This small molecule binds to this protein.
Small molecule (SMILES): C[Se]CC[C@H](N)C(=O)N[C@@H](Cc1ccccc1)C(=O)N[C@@H](CC(N)=O)C(=O)N[C@@H](Cc1ccccc1)C(=O)N[C@H](C=O)CC(C)C

Sequence of chain 3.C:
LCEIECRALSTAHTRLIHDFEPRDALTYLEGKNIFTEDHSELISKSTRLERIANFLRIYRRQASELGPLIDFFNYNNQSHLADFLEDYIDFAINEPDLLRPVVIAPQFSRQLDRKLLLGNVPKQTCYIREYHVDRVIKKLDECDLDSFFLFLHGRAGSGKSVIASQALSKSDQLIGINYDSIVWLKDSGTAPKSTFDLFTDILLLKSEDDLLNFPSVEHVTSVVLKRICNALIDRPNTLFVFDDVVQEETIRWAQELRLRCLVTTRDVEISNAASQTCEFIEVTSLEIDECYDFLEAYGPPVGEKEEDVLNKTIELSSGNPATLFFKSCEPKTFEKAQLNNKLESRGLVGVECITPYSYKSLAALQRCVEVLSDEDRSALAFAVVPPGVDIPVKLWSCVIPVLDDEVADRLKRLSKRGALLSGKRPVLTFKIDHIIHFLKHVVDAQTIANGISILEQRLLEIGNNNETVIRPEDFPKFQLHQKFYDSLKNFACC

Binding-site contacts:
Ligand atom N contacts residue VAL467 of chain 3.C at 4.2 Å.
Ligand atom CE1 contacts residue ALA394 of chain 3.C at 4.3 Å (hydrophobic).
Ligand atom CD2 contacts residue ARG390 of chain 3.C at 3.7 Å.
Ligand atom CZ contacts residue VAL382 of chain 3.C at 3.9 Å (hydrophobic).
Ligand atom C contacts residue VAL382 of chain 3.C at 4.0 Å (hydrophobic).
Ligand atom CG contacts residue VAL467 of chain 3.C at 3.7 Å (hydrophobic).
Ligand atom SE contacts residue ALA394 of chain 3.C at 3.6 Å.
Ligand atom O contacts residue GLU383 of chain 3.C at 4.2 Å.
Ligand atom CD1 contacts residue VAL468 of chain 3.C at 4.1 Å (hydrophobic).
Ligand atom CE2 contacts residue ARG390 of chain 3.C at 3.1 Å.
Ligand atom CE contacts residue SER391 of chain 3.C at 3.8 Å.
Ligand atom CE contacts residue ALA394 of chain 3.C at 4.0 Å (hydrophobic).
Ligand atom CB contacts residue VAL467 of chain 3.C at 4.1 Å (hydrophobic).
Ligand atom CE2 contacts residue ALA394 of chain 3.C at 3.6 Å (hydrophobic).
Ligand atom O contacts residue GLN379 of chain 3.C at 3.0 Å (h-bond).
Ligand atom CZ contacts residue ARG390 of chain 3.C at 3.6 Å.
Ligand atom CD1 contacts residue VAL467 of chain 3.C at 3.9 Å (hydrophobic).
Ligand atom N contacts residue VAL467 of chain 3.C at 3.3 Å (h-bond).
Ligand atom CE1 contacts residue VAL468 of chain 3.C at 3.7 Å (hydrophobic).
Ligand atom CB contacts residue VAL382 of chain 3.C at 3.9 Å (hydrophobic).
Ligand atom C contacts residue VAL467 of chain 3.C at 4.0 Å (hydrophobic).
Ligand atom O contacts residue VAL382 of chain 3.C at 3.9 Å.
Ligand atom OD1 contacts residue HIS466 of chain 3.C at 4.0 Å.
Ligand atom CE1 contacts residue VAL382 of chain 3.C at 4.2 Å (hydrophobic).
Ligand atom OD1 contacts residue VAL467 of chain 3.C at 2.7 Å (h-bond).
Ligand atom CA contacts residue VAL467 of chain 3.C at 3.7 Å (hydrophobic).
Ligand atom CE1 contacts residue VAL467 of chain 3.C at 4.1 Å (hydrophobic).
Ligand atom CD1 contacts residue GLU383 of chain 3.C at 3.8 Å.
Ligand atom C contacts residue GLN379 of chain 3.C at 3.0 Å.
Ligand atom CB contacts residue GLU383 of chain 3.C at 3.7 Å.
Ligand atom CA contacts residue VAL467 of chain 3.C at 4.3 Å (hydrophobic).
Ligand atom CA contacts residue VAL382 of chain 3.C at 4.1 Å (hydrophobic).
Ligand atom O contacts residue GLN379 of chain 3.C at 3.7 Å.
Ligand atom SE contacts residue THR472 of chain 3.C at 4.3 Å.
Ligand atom N contacts residue ASP469 of chain 3.C at 4.1 Å.
Ligand atom CD1 contacts residue ARG390 of chain 3.C at 4.3 Å.
Ligand atom CB contacts residue ASP469 of chain 3.C at 3.8 Å.
Ligand atom CA contacts residue ASP469 of chain 3.C at 3.9 Å.
Ligand atom CZ contacts residue ALA394 of chain 3.C at 3.6 Å (hydrophobic).
Ligand atom CB contacts residue THR472 of chain 3.C at 4.2 Å.